Sequence of chain 1.D:
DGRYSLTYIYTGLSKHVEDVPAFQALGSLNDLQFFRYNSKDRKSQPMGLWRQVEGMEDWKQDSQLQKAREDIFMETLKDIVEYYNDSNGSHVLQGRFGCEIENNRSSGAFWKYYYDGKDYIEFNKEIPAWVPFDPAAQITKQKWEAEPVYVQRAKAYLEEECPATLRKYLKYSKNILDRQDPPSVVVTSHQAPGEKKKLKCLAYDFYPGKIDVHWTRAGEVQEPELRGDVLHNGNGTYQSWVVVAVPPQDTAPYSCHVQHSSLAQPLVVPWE

This small molecule binds to this protein.
Small molecule (SMILES): CN(C)c1cccc2c(S(=O)(=O)NCCCCCCCCCCC(=O)O)cccc12

Binding-site contacts:
Ligand atom C6 contacts residue TRP116 of chain 1.D at 3.5 Å (hydrophobic).
Ligand atom C7 contacts residue ARG74 of chain 1.D at 3.7 Å.
Ligand atom C5 contacts residue TYR15 of chain 1.D at 4.1 Å (hydrophobic).
Ligand atom C6 contacts residue ARG74 of chain 1.D at 3.6 Å.
Ligand atom C20 contacts residue TRP149 of chain 1.D at 3.8 Å (hydrophobic).
Ligand atom N11 contacts residue ARG74 of chain 1.D at 3.4 Å (salt-bridge).
Ligand atom C4 contacts residue ARG74 of chain 1.D at 3.9 Å.
Ligand atom C1 contacts residue ARG74 of chain 1.D at 3.2 Å.
Ligand atom C25 contacts residue TYR155 of chain 1.D at 3.9 Å (hydrophobic).
Ligand atom C10 contacts residue ILE77 of chain 1.D at 3.8 Å (hydrophobic).
Ligand atom O16 contacts residue ILE77 of chain 1.D at 3.6 Å.
Ligand atom O15 contacts residue TYR118 of chain 1.D at 2.5 Å (h-bond).
Ligand atom C3 contacts residue ARG74 of chain 1.D at 3.9 Å.
Ligand atom C12 contacts residue ARG74 of chain 1.D at 3.4 Å.
Ligand atom S14 contacts residue TYR118 of chain 1.D at 3.6 Å.
Ligand atom C25 contacts residue ILE77 of chain 1.D at 3.7 Å (hydrophobic).
Ligand atom O15 contacts residue PHE78 of chain 1.D at 3.8 Å.
Ligand atom C18 contacts residue TYR118 of chain 1.D at 3.3 Å (hydrophobic).
Ligand atom C23 contacts residue TRP149 of chain 1.D at 3.9 Å (hydrophobic).
Ligand atom C1 contacts residue TRP116 of chain 1.D at 3.7 Å (hydrophobic).
Ligand atom C25 contacts residue TRP149 of chain 1.D at 4.1 Å (hydrophobic).
Ligand atom C5 contacts residue ARG74 of chain 1.D at 3.8 Å.
Ligand atom C25 contacts residue LYS148 of chain 1.D at 4.0 Å.
Ligand atom C6 contacts residue PHE102 of chain 1.D at 3.8 Å (hydrophobic).
Ligand atom C5 contacts residue TRP116 of chain 1.D at 3.8 Å (hydrophobic).
Ligand atom C19 contacts residue TRP116 of chain 1.D at 4.0 Å (hydrophobic).
Ligand atom C2 contacts residue ARG74 of chain 1.D at 3.3 Å.
Ligand atom C28 contacts residue ILE77 of chain 1.D at 4.0 Å (hydrophobic).
Ligand atom C13 contacts residue TRP116 of chain 1.D at 3.7 Å (hydrophobic).
Ligand atom O16 contacts residue PHE78 of chain 1.D at 3.9 Å.
Ligand atom C19 contacts residue TRP149 of chain 1.D at 4.0 Å (hydrophobic).
Ligand atom C27 contacts residue ILE77 of chain 1.D at 3.9 Å (hydrophobic).
Ligand atom O29 contacts residue ILE77 of chain 1.D at 3.5 Å.
Ligand atom O16 contacts residue ARG74 of chain 1.D at 2.9 Å (salt-bridge).
Ligand atom N17 contacts residue TYR118 of chain 1.D at 3.9 Å.
Ligand atom C18 contacts residue TRP149 of chain 1.D at 3.4 Å (hydrophobic).
Ligand atom C19 contacts residue TYR118 of chain 1.D at 3.7 Å (hydrophobic).
Ligand atom N17 contacts residue ILE77 of chain 1.D at 3.8 Å.
Ligand atom C26 contacts residue TYR155 of chain 1.D at 3.5 Å (hydrophobic).
Ligand atom C24 contacts residue ILE77 of chain 1.D at 3.7 Å (hydrophobic).